This protein binds this small molecule.
Small molecule (SMILES): N[C@@H](Cn1cc(I)c(=O)[nH]c1=O)C(=O)O

Sequence of chain 1.C:
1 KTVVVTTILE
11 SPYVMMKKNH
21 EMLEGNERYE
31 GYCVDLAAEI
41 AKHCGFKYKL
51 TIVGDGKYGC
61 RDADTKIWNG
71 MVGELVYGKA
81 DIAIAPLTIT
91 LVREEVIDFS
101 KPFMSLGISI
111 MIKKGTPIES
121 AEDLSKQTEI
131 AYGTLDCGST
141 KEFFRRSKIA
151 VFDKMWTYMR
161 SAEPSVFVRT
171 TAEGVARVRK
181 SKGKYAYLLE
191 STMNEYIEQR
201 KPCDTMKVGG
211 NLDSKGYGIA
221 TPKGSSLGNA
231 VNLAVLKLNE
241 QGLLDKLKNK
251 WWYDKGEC

Binding-site contacts:
Ligand atom C6 contacts residue GLU190 of chain 1.C at 3.2 Å.
Ligand atom O92 contacts residue SER139 of chain 1.C at 2.9 Å (h-bond).
Ligand atom C8 contacts residue THR88 of chain 1.C at 3.2 Å.
Ligand atom N8 contacts residue TYR217 of chain 1.C at 3.6 Å.
Ligand atom C6 contacts residue LEU135 of chain 1.C at 3.9 Å (hydrophobic).
Ligand atom C2 contacts residue LEU135 of chain 1.C at 3.6 Å (hydrophobic).
Ligand atom N8 contacts residue THR88 of chain 1.C at 2.8 Å (h-bond).
Ligand atom O92 contacts residue ARG93 of chain 1.C at 2.8 Å (salt-bridge).
Ligand atom C2 contacts residue THR140 of chain 1.C at 3.5 Å.
Ligand atom O91 contacts residue TYR58 of chain 1.C at 3.6 Å.
Ligand atom O2 contacts residue THR140 of chain 1.C at 3.2 Å (h-bond).
Ligand atom C6 contacts residue TYR58 of chain 1.C at 3.9 Å (hydrophobic).
Ligand atom C4 contacts residue GLU190 of chain 1.C at 3.6 Å.
Ligand atom N1 contacts residue LEU135 of chain 1.C at 3.5 Å.
Ligand atom O91 contacts residue ARG93 of chain 1.C at 2.8 Å (salt-bridge).
Ligand atom N3 contacts residue THR140 of chain 1.C at 2.9 Å (h-bond).
Ligand atom O91 contacts residue PRO86 of chain 1.C at 3.8 Å.
Ligand atom C9 contacts residue ARG93 of chain 1.C at 3.4 Å.
Ligand atom N3 contacts residue GLU190 of chain 1.C at 3.9 Å.
Ligand atom C4 contacts residue THR140 of chain 1.C at 3.8 Å.
Ligand atom O4 contacts residue LEU189 of chain 1.C at 3.0 Å.
Ligand atom I5 contacts residue THR171 of chain 1.C at 3.5 Å.
Ligand atom C9 contacts residue THR88 of chain 1.C at 3.4 Å.
Ligand atom O91 contacts residue LEU87 of chain 1.C at 3.5 Å.
Ligand atom N8 contacts residue GLU190 of chain 1.C at 2.7 Å (salt-bridge).
Ligand atom C8 contacts residue SER139 of chain 1.C at 3.4 Å.
Ligand atom N1 contacts residue GLU190 of chain 1.C at 3.6 Å (salt-bridge).
Ligand atom O92 contacts residue TYR58 of chain 1.C at 3.5 Å.
Ligand atom N8 contacts residue PRO86 of chain 1.C at 2.9 Å (h-bond).
Ligand atom O92 contacts residue GLY138 of chain 1.C at 3.2 Å.
Ligand atom C7 contacts residue TYR58 of chain 1.C at 3.4 Å (hydrophobic).
Ligand atom I5 contacts residue MET193 of chain 1.C at 3.9 Å.
Ligand atom C5 contacts residue GLU190 of chain 1.C at 3.4 Å.
Ligand atom O2 contacts residue GLY138 of chain 1.C at 3.6 Å.
Ligand atom O91 contacts residue THR88 of chain 1.C at 2.8 Å (h-bond).
Ligand atom C8 contacts residue GLU190 of chain 1.C at 3.4 Å.
Ligand atom O2 contacts residue SER139 of chain 1.C at 3.2 Å (h-bond).
Ligand atom O4 contacts residue GLU190 of chain 1.C at 2.8 Å (salt-bridge).
Ligand atom C9 contacts residue SER139 of chain 1.C at 3.6 Å.
Ligand atom C9 contacts residue TYR58 of chain 1.C at 3.8 Å (hydrophobic).